Sequence of chain 1.B:
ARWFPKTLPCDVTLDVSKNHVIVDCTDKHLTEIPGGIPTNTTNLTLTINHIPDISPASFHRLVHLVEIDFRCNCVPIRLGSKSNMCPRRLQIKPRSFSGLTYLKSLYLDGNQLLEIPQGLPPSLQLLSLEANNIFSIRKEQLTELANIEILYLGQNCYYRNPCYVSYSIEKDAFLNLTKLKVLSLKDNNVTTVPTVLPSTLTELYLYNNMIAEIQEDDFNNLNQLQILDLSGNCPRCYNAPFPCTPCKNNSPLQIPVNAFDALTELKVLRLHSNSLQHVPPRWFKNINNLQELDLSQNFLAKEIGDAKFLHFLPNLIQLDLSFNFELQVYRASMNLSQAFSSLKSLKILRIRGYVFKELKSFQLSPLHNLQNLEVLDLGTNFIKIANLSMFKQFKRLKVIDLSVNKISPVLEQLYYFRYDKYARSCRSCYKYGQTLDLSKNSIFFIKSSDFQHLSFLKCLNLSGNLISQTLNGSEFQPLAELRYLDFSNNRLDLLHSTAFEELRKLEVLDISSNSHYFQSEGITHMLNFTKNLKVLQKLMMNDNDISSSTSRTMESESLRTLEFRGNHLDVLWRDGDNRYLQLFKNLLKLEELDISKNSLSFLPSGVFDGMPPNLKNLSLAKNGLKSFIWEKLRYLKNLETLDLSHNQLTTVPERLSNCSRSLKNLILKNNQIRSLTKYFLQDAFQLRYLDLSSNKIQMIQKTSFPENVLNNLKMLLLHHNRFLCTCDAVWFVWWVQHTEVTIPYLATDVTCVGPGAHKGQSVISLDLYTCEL

Binding-site contacts:
Ligand atom O6 contacts residue SER393 of chain 1.B at 3.3 Å.
Ligand atom O7 contacts residue ASN391 of chain 1.B at 3.8 Å.
Ligand atom C5 contacts residue SER393 of chain 1.B at 4.0 Å.
Ligand atom C6 contacts residue HIS493 of chain 1.B at 4.3 Å.
Ligand atom O5 contacts residue SER393 of chain 1.B at 3.8 Å.
Ligand atom N2 contacts residue ASN391 of chain 1.B at 2.9 Å (h-bond).
Ligand atom C2 contacts residue ASN391 of chain 1.B at 2.5 Å.
Ligand atom C4 contacts residue ASN391 of chain 1.B at 4.3 Å.
Ligand atom O6 contacts residue HIS493 of chain 1.B at 3.7 Å.
Ligand atom O4 contacts residue GLN492 of chain 1.B at 2.8 Å (h-bond).
Ligand atom C5 contacts residue ASN391 of chain 1.B at 3.6 Å.
Ligand atom C1 contacts residue ASN391 of chain 1.B at 1.4 Å.
Ligand atom C6 contacts residue LYS396 of chain 1.B at 3.6 Å.
Ligand atom C7 contacts residue ASN391 of chain 1.B at 3.5 Å.
Ligand atom C3 contacts residue ASN391 of chain 1.B at 3.8 Å.
Ligand atom C6 contacts residue SER393 of chain 1.B at 4.3 Å.
Ligand atom C1 contacts residue SER393 of chain 1.B at 4.2 Å.
Ligand atom C4 contacts residue GLN492 of chain 1.B at 4.0 Å.
Ligand atom C6 contacts residue GLN492 of chain 1.B at 4.4 Å.
Ligand atom O6 contacts residue LYS396 of chain 1.B at 2.7 Å (salt-bridge).
Ligand atom O5 contacts residue ASN391 of chain 1.B at 2.3 Å (h-bond).
Ligand atom C5 contacts residue GLN492 of chain 1.B at 4.1 Å.

The protein below binds the small molecule below.
Small molecule (SMILES): CC(=O)N[C@@H]1[C@@H](O)[C@H](O)[C@@H](CO)O[C@H]1O